Sequence of chain 1.A:
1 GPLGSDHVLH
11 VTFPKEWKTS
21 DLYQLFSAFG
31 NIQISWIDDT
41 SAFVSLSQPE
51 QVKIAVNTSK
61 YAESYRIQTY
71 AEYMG

Binding-site contacts:
Ligand atom O2B contacts residue TRP36 of chain 1.A at 3.2 Å.
Ligand atom C8 contacts residue TRP36 of chain 1.A at 3.5 Å (hydrophobic).
Ligand atom N1 contacts residue TRP36 of chain 1.A at 3.7 Å.
Ligand atom O2' contacts residue ASP38 of chain 1.A at 3.3 Å.
Ligand atom C2 contacts residue LYS15 of chain 1.A at 4.0 Å.
Ligand atom N1 contacts residue LYS18 of chain 1.A at 4.0 Å.
Ligand atom O6 contacts residue TRP17 of chain 1.A at 3.9 Å.
Ligand atom O6 contacts residue TRP36 of chain 1.A at 3.6 Å.
Ligand atom C6 contacts residue TRP17 of chain 1.A at 3.7 Å (hydrophobic).
Ligand atom C2 contacts residue TRP36 of chain 1.A at 3.6 Å (hydrophobic).
Ligand atom PC contacts residue TRP36 of chain 1.A at 4.2 Å.
Ligand atom C2 contacts residue TRP17 of chain 1.A at 3.4 Å (hydrophobic).
Ligand atom C4 contacts residue TRP36 of chain 1.A at 3.4 Å (hydrophobic).
Ligand atom C6 contacts residue TRP36 of chain 1.A at 3.4 Å (hydrophobic).
Ligand atom O4' contacts residue TRP36 of chain 1.A at 3.0 Å.
Ligand atom N1 contacts residue TRP17 of chain 1.A at 2.7 Å (h-bond).
Ligand atom N7 contacts residue TRP36 of chain 1.A at 3.4 Å.
Ligand atom N2 contacts residue LYS15 of chain 1.A at 3.0 Å (salt-bridge).
Ligand atom CM7 contacts residue TRP36 of chain 1.A at 3.6 Å (hydrophobic).
Ligand atom O4' contacts residue ASP38 of chain 1.A at 4.1 Å.
Ligand atom N2 contacts residue TRP17 of chain 1.A at 3.3 Å (h-bond).
Ligand atom O6 contacts residue THR19 of chain 1.A at 3.8 Å.
Ligand atom C1' contacts residue TRP36 of chain 1.A at 3.8 Å (hydrophobic).
Ligand atom C2' contacts residue ASP38 of chain 1.A at 4.1 Å.
Ligand atom N3 contacts residue TRP36 of chain 1.A at 3.6 Å.
Ligand atom C2' contacts residue ASP39 of chain 1.A at 3.5 Å.
Ligand atom O2C contacts residue TRP36 of chain 1.A at 4.2 Å.
Ligand atom C6 contacts residue LYS18 of chain 1.A at 4.2 Å.
Ligand atom N2 contacts residue ASP39 of chain 1.A at 2.7 Å (salt-bridge).
Ligand atom C2 contacts residue ASP39 of chain 1.A at 3.6 Å.
Ligand atom O1C contacts residue ILE34 of chain 1.A at 4.0 Å.
Ligand atom O6 contacts residue LYS18 of chain 1.A at 3.5 Å.
Ligand atom O2' contacts residue ASP39 of chain 1.A at 2.8 Å (salt-bridge).
Ligand atom C5 contacts residue TRP36 of chain 1.A at 3.5 Å (hydrophobic).
Ligand atom O1C contacts residue TRP36 of chain 1.A at 3.2 Å.
Ligand atom N2 contacts residue PHE13 of chain 1.A at 4.1 Å.
Ligand atom N9 contacts residue TRP36 of chain 1.A at 3.5 Å.
Ligand atom C1' contacts residue ASP38 of chain 1.A at 3.5 Å.
Ligand atom N3 contacts residue ASP38 of chain 1.A at 4.0 Å.
Ligand atom N3 contacts residue ASP39 of chain 1.A at 3.8 Å.

This small molecule binds to this protein.
Small molecule (SMILES): C[n+]1cn([C@@H]2O[C@H](CO[P](=O)(O)O[P](=O)(O)OP(=O)(O)O)[C@@H](O)[C@H]2O)c2nc(N)[nH]c(=O)c21